Sequence of chain 1.C:
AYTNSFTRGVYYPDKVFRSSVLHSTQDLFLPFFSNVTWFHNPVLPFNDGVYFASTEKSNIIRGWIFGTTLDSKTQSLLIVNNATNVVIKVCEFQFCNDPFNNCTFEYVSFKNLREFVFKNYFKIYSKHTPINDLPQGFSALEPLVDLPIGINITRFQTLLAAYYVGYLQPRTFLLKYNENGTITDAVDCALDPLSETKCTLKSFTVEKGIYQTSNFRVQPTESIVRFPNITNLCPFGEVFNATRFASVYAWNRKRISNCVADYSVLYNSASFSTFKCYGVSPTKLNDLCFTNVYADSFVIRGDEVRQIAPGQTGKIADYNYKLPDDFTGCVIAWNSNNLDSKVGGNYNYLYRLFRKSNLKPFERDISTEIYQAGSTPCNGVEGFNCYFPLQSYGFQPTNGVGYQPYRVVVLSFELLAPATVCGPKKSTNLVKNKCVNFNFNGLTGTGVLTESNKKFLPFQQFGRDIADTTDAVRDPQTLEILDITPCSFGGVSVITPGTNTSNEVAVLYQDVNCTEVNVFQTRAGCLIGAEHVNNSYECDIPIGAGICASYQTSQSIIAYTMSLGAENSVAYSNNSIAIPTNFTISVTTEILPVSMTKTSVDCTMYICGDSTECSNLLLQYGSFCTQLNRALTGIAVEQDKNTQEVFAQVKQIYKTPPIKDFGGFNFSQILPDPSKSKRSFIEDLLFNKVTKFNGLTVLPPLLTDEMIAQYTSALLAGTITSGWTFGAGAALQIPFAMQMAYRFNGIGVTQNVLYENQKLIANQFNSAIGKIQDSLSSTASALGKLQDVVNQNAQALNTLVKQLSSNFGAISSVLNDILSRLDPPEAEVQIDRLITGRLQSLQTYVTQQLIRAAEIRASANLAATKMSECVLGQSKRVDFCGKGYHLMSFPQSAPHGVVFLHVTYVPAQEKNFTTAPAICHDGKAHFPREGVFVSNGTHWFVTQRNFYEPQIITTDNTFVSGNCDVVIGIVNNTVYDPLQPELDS

A small-molecule ligand and the protein it binds are described below.
Small molecule (SMILES): CC(=O)N[C@@H]1[C@@H](O)[C@H](O)[C@@H](CO)O[C@H]1O

Binding-site contacts:
Ligand atom O7 contacts residue ASN61 of chain 1.C at 3.8 Å.
Ligand atom C7 contacts residue TYR28 of chain 1.C at 4.2 Å (hydrophobic).
Ligand atom C5 contacts residue ASN61 of chain 1.C at 3.6 Å.
Ligand atom C6 contacts residue ASN61 of chain 1.C at 4.5 Å.
Ligand atom O5 contacts residue ASN61 of chain 1.C at 2.3 Å (h-bond).
Ligand atom C2 contacts residue TYR28 of chain 1.C at 4.1 Å (hydrophobic).
Ligand atom C8 contacts residue TYR28 of chain 1.C at 3.5 Å (hydrophobic).
Ligand atom N2 contacts residue ASN61 of chain 1.C at 2.9 Å (h-bond).
Ligand atom C7 contacts residue ASN61 of chain 1.C at 3.6 Å.
Ligand atom C1 contacts residue ASN61 of chain 1.C at 1.4 Å.
Ligand atom N2 contacts residue TYR28 of chain 1.C at 3.4 Å.
Ligand atom O6 contacts residue ASN61 of chain 1.C at 3.9 Å.
Ligand atom C2 contacts residue ASN61 of chain 1.C at 2.4 Å.
Ligand atom C3 contacts residue ASN61 of chain 1.C at 3.8 Å.
Ligand atom O3 contacts residue TYR28 of chain 1.C at 4.5 Å.
Ligand atom C4 contacts residue ASN61 of chain 1.C at 4.2 Å.